Binding-site contacts:
Ligand atom F3 contacts residue HIS162 of chain 2.J at 3.4 Å.
Ligand atom F3 contacts residue GLN177 of chain 2.J at 3.1 Å.
Ligand atom O4 contacts residue TYR147 of chain 2.J at 2.1 Å (h-bond).
Ligand atom C3 contacts residue ILE191 of chain 2.J at 3.6 Å (hydrophobic).
Ligand atom C7 contacts residue TRP149 of chain 2.J at 3.7 Å (hydrophobic).
Ligand atom C2 contacts residue GLY14 of chain 2.I at 3.7 Å.
Ligand atom C5 contacts residue FE1 of chain 2.CA at 4.0 Å.
Ligand atom C7 contacts residue TYR24 of chain 2.J at 3.5 Å (hydrophobic).
Ligand atom C7 contacts residue PRO15 of chain 2.I at 3.6 Å (hydrophobic).
Ligand atom O2 contacts residue ARG133 of chain 2.I at 3.9 Å.
Ligand atom O1 contacts residue ARG133 of chain 2.I at 3.5 Å.
Ligand atom F3 contacts residue GLY14 of chain 2.I at 3.6 Å.
Ligand atom C3 contacts residue GLY14 of chain 2.I at 3.8 Å.
Ligand atom C2 contacts residue ILE191 of chain 2.J at 3.3 Å (hydrophobic).
Ligand atom C1 contacts residue ILE191 of chain 2.J at 4.0 Å (hydrophobic).
Ligand atom C6 contacts residue TRP149 of chain 2.J at 3.9 Å (hydrophobic).
Ligand atom C2 contacts residue THR12 of chain 2.I at 4.0 Å.
Ligand atom F3 contacts residue THR12 of chain 2.I at 3.3 Å.
Ligand atom C3 contacts residue PRO15 of chain 2.I at 3.8 Å (hydrophobic).
Ligand atom O4 contacts residue HIS160 of chain 2.J at 3.0 Å (h-bond).
Ligand atom O2 contacts residue TRP149 of chain 2.J at 3.4 Å.
Ligand atom C2 contacts residue TYR24 of chain 2.J at 3.6 Å (hydrophobic).
Ligand atom O4 contacts residue TYR108 of chain 2.J at 3.8 Å.
Ligand atom C2 contacts residue PRO15 of chain 2.I at 3.4 Å (hydrophobic).
Ligand atom C5 contacts residue PRO15 of chain 2.I at 4.0 Å (hydrophobic).
Ligand atom C3 contacts residue ARG157 of chain 2.J at 3.5 Å.
Ligand atom C4 contacts residue FE1 of chain 2.CA at 3.2 Å.
Ligand atom C1 contacts residue PRO15 of chain 2.I at 3.2 Å (hydrophobic).
Ligand atom C1 contacts residue TRP149 of chain 2.J at 4.0 Å (hydrophobic).
Ligand atom C5 contacts residue ARG157 of chain 2.J at 3.7 Å.
Ligand atom O4 contacts residue HIS162 of chain 2.J at 3.5 Å (h-bond).
Ligand atom F3 contacts residue ARG157 of chain 2.J at 3.3 Å.
Ligand atom O4 contacts residue ARG157 of chain 2.J at 2.7 Å (salt-bridge).
Ligand atom O1 contacts residue TYR24 of chain 2.J at 2.4 Å (h-bond).
Ligand atom C4 contacts residue ARG157 of chain 2.J at 3.3 Å.
Ligand atom C5 contacts residue TYR147 of chain 2.J at 3.1 Å (hydrophobic).
Ligand atom C6 contacts residue PRO15 of chain 2.I at 3.5 Å (hydrophobic).
Ligand atom C4 contacts residue TYR147 of chain 2.J at 2.9 Å (hydrophobic).
Ligand atom O4 contacts residue FE1 of chain 2.CA at 2.1 Å.
Ligand atom F3 contacts residue ILE191 of chain 2.J at 3.7 Å.

Sequence of chain 2.J:
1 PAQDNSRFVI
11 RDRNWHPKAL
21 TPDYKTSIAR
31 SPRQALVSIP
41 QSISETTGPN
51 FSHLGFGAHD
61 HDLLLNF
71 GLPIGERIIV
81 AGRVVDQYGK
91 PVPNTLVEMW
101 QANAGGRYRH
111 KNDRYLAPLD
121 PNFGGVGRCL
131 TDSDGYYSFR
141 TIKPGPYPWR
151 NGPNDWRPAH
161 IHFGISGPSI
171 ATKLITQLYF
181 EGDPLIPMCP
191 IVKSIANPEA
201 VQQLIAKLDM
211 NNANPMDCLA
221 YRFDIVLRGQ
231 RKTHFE

A protein and the small-molecule ligand that binds it are described below.
Small molecule (SMILES): O=C(O)c1ccc(O)c(F)c1

Sequence of chain 2.I:
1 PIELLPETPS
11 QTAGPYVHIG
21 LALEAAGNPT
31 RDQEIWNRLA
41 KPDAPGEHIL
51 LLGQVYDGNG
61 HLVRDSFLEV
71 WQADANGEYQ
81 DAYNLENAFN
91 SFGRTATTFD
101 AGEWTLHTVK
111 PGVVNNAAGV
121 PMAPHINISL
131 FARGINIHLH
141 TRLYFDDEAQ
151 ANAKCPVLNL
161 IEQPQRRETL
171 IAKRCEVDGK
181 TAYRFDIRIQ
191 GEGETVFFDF